A small-molecule ligand and the protein it binds are described below.
Small molecule (SMILES): CC(=O)N[C@@H]1[C@@H](O)[C@H](O)[C@@H](CO)O[C@H]1O

Sequence of chain 1.A:
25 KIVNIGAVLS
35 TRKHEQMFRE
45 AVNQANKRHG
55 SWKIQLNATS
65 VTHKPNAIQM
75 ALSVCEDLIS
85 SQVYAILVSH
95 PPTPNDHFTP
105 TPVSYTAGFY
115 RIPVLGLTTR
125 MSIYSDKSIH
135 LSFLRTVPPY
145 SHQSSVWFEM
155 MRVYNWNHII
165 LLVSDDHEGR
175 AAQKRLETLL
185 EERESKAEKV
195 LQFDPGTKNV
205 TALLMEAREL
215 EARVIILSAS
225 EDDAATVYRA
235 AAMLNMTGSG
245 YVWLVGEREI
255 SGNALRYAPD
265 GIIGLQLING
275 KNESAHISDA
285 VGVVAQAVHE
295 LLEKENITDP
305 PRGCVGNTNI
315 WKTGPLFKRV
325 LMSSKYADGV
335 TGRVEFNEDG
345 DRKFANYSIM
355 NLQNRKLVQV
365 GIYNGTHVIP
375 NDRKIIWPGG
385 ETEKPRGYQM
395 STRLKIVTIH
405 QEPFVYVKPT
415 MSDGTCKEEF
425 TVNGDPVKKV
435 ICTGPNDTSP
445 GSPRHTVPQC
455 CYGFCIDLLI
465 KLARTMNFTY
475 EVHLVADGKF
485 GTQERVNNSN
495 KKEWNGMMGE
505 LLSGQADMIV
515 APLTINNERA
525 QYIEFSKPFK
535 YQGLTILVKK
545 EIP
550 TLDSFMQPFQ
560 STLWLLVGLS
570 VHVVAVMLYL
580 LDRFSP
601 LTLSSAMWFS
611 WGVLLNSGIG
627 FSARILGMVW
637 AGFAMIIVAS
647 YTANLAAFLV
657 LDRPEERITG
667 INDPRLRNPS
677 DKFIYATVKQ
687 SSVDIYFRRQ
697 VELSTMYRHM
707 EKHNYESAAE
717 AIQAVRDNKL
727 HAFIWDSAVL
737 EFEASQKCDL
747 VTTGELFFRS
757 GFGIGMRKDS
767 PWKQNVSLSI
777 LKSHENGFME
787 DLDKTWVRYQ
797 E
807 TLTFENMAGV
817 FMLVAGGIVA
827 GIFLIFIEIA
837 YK

Binding-site contacts:
Ligand atom O7 contacts residue ARG337 of chain 1.A at 4.3 Å.
Ligand atom N2 contacts residue ASN350 of chain 1.A at 2.9 Å (h-bond).
Ligand atom O5 contacts residue ASN350 of chain 1.A at 2.3 Å (h-bond).
Ligand atom C7 contacts residue ASN350 of chain 1.A at 4.1 Å.
Ligand atom C5 contacts residue ASN350 of chain 1.A at 3.7 Å.
Ligand atom C4 contacts residue ASN350 of chain 1.A at 4.2 Å.
Ligand atom C7 contacts residue GLY336 of chain 1.A at 3.8 Å.
Ligand atom C3 contacts residue ASN350 of chain 1.A at 3.8 Å.
Ligand atom C1 contacts residue ASN350 of chain 1.A at 1.4 Å.
Ligand atom C8 contacts residue VAL334 of chain 1.A at 4.3 Å (hydrophobic).
Ligand atom C7 contacts residue THR335 of chain 1.A at 4.0 Å.
Ligand atom C2 contacts residue ASN350 of chain 1.A at 2.5 Å.
Ligand atom C8 contacts residue ASN350 of chain 1.A at 4.4 Å.
Ligand atom O7 contacts residue THR335 of chain 1.A at 4.4 Å.
Ligand atom C8 contacts residue THR335 of chain 1.A at 3.3 Å.
Ligand atom O7 contacts residue GLY336 of chain 1.A at 3.3 Å.
Ligand atom C8 contacts residue GLY336 of chain 1.A at 3.8 Å.